A protein and the small-molecule ligand that binds it are described below.
Small molecule (SMILES): CSCC[C@H](NC(=O)[C@@H](N)CC(=O)O)C(=O)N[C@@H](Cc1ccc(O)cc1)C(=O)N[C@@H](C)C=O

Binding-site contacts:
Ligand atom CD1 contacts residue TRP100 of chain 1.C at 3.9 Å (hydrophobic).
Ligand atom CA contacts residue ASN107 of chain 1.C at 3.6 Å.
Ligand atom N contacts residue ASN107 of chain 1.C at 3.0 Å (h-bond).
Ligand atom CB contacts residue TYR99 of chain 1.C at 3.4 Å (hydrophobic).
Ligand atom CZ contacts residue PRO97 of chain 1.C at 3.5 Å (hydrophobic).
Ligand atom OH contacts residue ASN90 of chain 1.C at 3.1 Å (h-bond).
Ligand atom O contacts residue PRO108 of chain 1.C at 3.9 Å.
Ligand atom C contacts residue VAL109 of chain 1.C at 4.0 Å (hydrophobic).
Ligand atom O contacts residue GLY102 of chain 1.C at 3.6 Å (h-bond).
Ligand atom N contacts residue ASN107 of chain 1.C at 3.1 Å (h-bond).
Ligand atom C contacts residue ASN107 of chain 1.C at 3.3 Å.
Ligand atom SD contacts residue TYR87 of chain 1.C at 3.9 Å.
Ligand atom C contacts residue ASN107 of chain 1.C at 3.3 Å.
Ligand atom CZ contacts residue ASN90 of chain 1.C at 4.0 Å.
Ligand atom CG contacts residue TYR99 of chain 1.C at 3.4 Å (hydrophobic).
Ligand atom CE2 contacts residue ASN90 of chain 1.C at 4.0 Å.
Ligand atom CE2 contacts residue PRO97 of chain 1.C at 3.4 Å (hydrophobic).
Ligand atom CB contacts residue GLY102 of chain 1.C at 3.5 Å.
Ligand atom O contacts residue ASN107 of chain 1.C at 3.1 Å (h-bond).
Ligand atom CE1 contacts residue TYR99 of chain 1.C at 4.0 Å (hydrophobic).
Ligand atom C contacts residue ASN107 of chain 1.C at 3.2 Å.
Ligand atom CD1 contacts residue VAL103 of chain 1.C at 3.6 Å (hydrophobic).
Ligand atom OH contacts residue PRO97 of chain 1.C at 3.4 Å.
Ligand atom O contacts residue VAL109 of chain 1.C at 3.5 Å.
Ligand atom O contacts residue ASN107 of chain 1.C at 3.2 Å (h-bond).
Ligand atom C contacts residue TYR87 of chain 1.C at 3.5 Å (hydrophobic).
Ligand atom CA contacts residue ASN107 of chain 1.C at 3.6 Å.
Ligand atom O contacts residue LYS104 of chain 1.C at 3.7 Å.
Ligand atom CE1 contacts residue TRP100 of chain 1.C at 3.6 Å (hydrophobic).
Ligand atom CD1 contacts residue TYR99 of chain 1.C at 3.1 Å (hydrophobic).
Ligand atom CB contacts residue TYR87 of chain 1.C at 3.4 Å (hydrophobic).
Ligand atom CE1 contacts residue TYR129 of chain 1.C at 3.6 Å (hydrophobic).
Ligand atom O contacts residue TYR87 of chain 1.C at 2.4 Å (h-bond).
Ligand atom O contacts residue ASN107 of chain 1.C at 4.0 Å.
Ligand atom CA contacts residue ASN107 of chain 1.C at 3.4 Å.
Ligand atom CA contacts residue GLY102 of chain 1.C at 4.0 Å.
Ligand atom CG contacts residue GLY102 of chain 1.C at 4.0 Å.
Ligand atom C contacts residue ASN107 of chain 1.C at 4.0 Å.
Ligand atom CA contacts residue TYR87 of chain 1.C at 3.9 Å (hydrophobic).
Ligand atom CD1 contacts residue GLY102 of chain 1.C at 3.6 Å.

Sequence of chain 1.C:
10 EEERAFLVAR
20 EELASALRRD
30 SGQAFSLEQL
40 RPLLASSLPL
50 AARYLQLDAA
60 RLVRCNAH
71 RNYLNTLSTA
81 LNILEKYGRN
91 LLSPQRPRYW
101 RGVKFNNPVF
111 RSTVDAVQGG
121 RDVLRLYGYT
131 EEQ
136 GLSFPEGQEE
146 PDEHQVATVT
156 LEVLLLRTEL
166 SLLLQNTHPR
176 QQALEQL